Sequence of chain 1.C:
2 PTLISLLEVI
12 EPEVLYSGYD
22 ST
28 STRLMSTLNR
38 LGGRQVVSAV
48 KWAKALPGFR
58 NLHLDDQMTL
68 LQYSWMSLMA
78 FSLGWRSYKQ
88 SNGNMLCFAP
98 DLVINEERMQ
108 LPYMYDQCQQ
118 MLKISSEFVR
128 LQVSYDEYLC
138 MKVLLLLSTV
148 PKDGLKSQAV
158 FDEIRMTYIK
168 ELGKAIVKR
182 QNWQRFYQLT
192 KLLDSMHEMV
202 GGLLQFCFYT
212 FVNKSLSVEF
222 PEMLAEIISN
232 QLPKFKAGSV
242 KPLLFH

The protein below binds the small molecule below.
Small molecule (SMILES): C[C@@H]1C[C@H]2[C@@H]3CCC4=CC(=O)C=C[C@]4(C)[C@@]3(F)[C@@H](O)C[C@]2(C)[C@@]1(O)C(=O)CO

Binding-site contacts:
Ligand atom C3 contacts residue GLN42 of chain 1.C at 3.3 Å.
Ligand atom C18 contacts residue MET73 of chain 1.C at 3.8 Å (hydrophobic).
Ligand atom C14 contacts residue MET118 of chain 1.C at 3.5 Å (hydrophobic).
Ligand atom C8 contacts residue MET73 of chain 1.C at 3.8 Å (hydrophobic).
Ligand atom O1 contacts residue ARG83 of chain 1.C at 2.8 Å (salt-bridge).
Ligand atom O4 contacts residue PHE207 of chain 1.C at 3.7 Å.
Ligand atom O1 contacts residue GLN42 of chain 1.C at 2.8 Å (h-bond).
Ligand atom C12 contacts residue ASN36 of chain 1.C at 3.4 Å.
Ligand atom C19 contacts residue MET76 of chain 1.C at 3.8 Å (hydrophobic).
Ligand atom C15 contacts residue LEU204 of chain 1.C at 3.7 Å (hydrophobic).
Ligand atom F1 contacts residue MET118 of chain 1.C at 3.9 Å.
Ligand atom C1 contacts residue GLY39 of chain 1.C at 3.9 Å.
Ligand atom C15 contacts residue MET118 of chain 1.C at 3.6 Å (hydrophobic).
Ligand atom C16 contacts residue LEU204 of chain 1.C at 3.8 Å (hydrophobic).
Ligand atom C11 contacts residue LEU35 of chain 1.C at 3.9 Å (hydrophobic).
Ligand atom C6 contacts residue MET73 of chain 1.C at 3.9 Å (hydrophobic).
Ligand atom O5 contacts residue PHE221 of chain 1.C at 3.4 Å.
Ligand atom C20 contacts residue CYS208 of chain 1.C at 3.9 Å (hydrophobic).
Ligand atom O3 contacts residue GLN114 of chain 1.C at 3.4 Å (h-bond).
Ligand atom O4 contacts residue CYS208 of chain 1.C at 2.7 Å.
Ligand atom C21 contacts residue THR211 of chain 1.C at 3.8 Å.
Ligand atom C3 contacts residue PHE95 of chain 1.C at 3.7 Å (hydrophobic).
Ligand atom C7 contacts residue MET118 of chain 1.C at 3.5 Å (hydrophobic).
Ligand atom C22 contacts residue MET118 of chain 1.C at 3.7 Å (hydrophobic).
Ligand atom C21 contacts residue ASN36 of chain 1.C at 3.5 Å.
Ligand atom C22 contacts residue GLN114 of chain 1.C at 3.1 Å.
Ligand atom C11 contacts residue ASN36 of chain 1.C at 3.6 Å.
Ligand atom C1 contacts residue LEU35 of chain 1.C at 3.6 Å (hydrophobic).
Ligand atom O2 contacts residue ASN36 of chain 1.C at 2.8 Å (h-bond).
Ligand atom F1 contacts residue PHE95 of chain 1.C at 3.8 Å.
Ligand atom O5 contacts residue ASN36 of chain 1.C at 2.7 Å (h-bond).
Ligand atom C7 contacts residue MET73 of chain 1.C at 3.5 Å (hydrophobic).
Ligand atom O2 contacts residue LEU35 of chain 1.C at 3.7 Å.
Ligand atom C2 contacts residue GLN42 of chain 1.C at 3.7 Å.
Ligand atom C18 contacts residue CYS208 of chain 1.C at 3.9 Å (hydrophobic).
Ligand atom O4 contacts residue THR211 of chain 1.C at 3.6 Å.
Ligand atom C18 contacts residue ASN36 of chain 1.C at 3.5 Å.
Ligand atom O5 contacts residue THR211 of chain 1.C at 3.0 Å (h-bond).
Ligand atom C15 contacts residue MET73 of chain 1.C at 3.5 Å (hydrophobic).
Ligand atom C2 contacts residue PHE95 of chain 1.C at 3.9 Å (hydrophobic).